A protein and the small-molecule ligand that binds it are described below.
Small molecule (SMILES): Cc1ccc(-c2cccc(C(=O)N3CCCC(C)(C)C3)n2)cc1F

Sequence of chain 1.D:
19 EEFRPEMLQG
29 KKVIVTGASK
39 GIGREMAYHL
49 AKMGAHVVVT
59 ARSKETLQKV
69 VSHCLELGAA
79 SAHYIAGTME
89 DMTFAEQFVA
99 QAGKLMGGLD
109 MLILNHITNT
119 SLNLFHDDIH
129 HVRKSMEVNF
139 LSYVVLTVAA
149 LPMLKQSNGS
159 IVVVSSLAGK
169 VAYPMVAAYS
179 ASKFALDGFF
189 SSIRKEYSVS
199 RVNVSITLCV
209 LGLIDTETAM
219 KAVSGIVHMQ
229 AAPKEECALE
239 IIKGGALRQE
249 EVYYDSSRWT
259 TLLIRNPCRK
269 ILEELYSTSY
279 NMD

Binding-site contacts:
Ligand atom C13 contacts residue TYR177 of chain 1.C at 3.6 Å (hydrophobic).
Ligand atom C6 contacts residue LEU209 of chain 1.C at 3.8 Å (hydrophobic).
Ligand atom C18 contacts residue TYR171 of chain 1.C at 3.6 Å (hydrophobic).
Ligand atom C7 contacts residue LEU120 of chain 1.C at 3.6 Å (hydrophobic).
Ligand atom C10 contacts residue VAL221 of chain 1.C at 3.8 Å (hydrophobic).
Ligand atom C6 contacts residue LEU211 of chain 1.C at 3.7 Å (hydrophobic).
Ligand atom C18 contacts residue TYR278 of chain 1.D at 3.9 Å (hydrophobic).
Ligand atom C19 contacts residue NAP1 of chain 1.I at 3.4 Å.
Ligand atom C6 contacts residue SER164 of chain 1.C at 3.4 Å.
Ligand atom C4 contacts residue LEU211 of chain 1.C at 3.6 Å (hydrophobic).
Ligand atom C2 contacts residue TYR177 of chain 1.C at 3.8 Å (hydrophobic).
Ligand atom C6 contacts residue GLY210 of chain 1.C at 3.6 Å.
Ligand atom C2 contacts residue VAL174 of chain 1.C at 3.9 Å (hydrophobic).
Ligand atom O23 contacts residue SER164 of chain 1.C at 2.7 Å (h-bond).
Ligand atom C17 contacts residue NAP1 of chain 1.I at 3.9 Å.
Ligand atom O23 contacts residue NAP1 of chain 1.I at 3.2 Å.
Ligand atom C14 contacts residue VAL225 of chain 1.C at 4.0 Å (hydrophobic).
Ligand atom C7 contacts residue PRO172 of chain 1.C at 3.8 Å (hydrophobic).
Ligand atom C9 contacts residue TYR171 of chain 1.C at 3.4 Å (hydrophobic).
Ligand atom C19 contacts residue TYR177 of chain 1.C at 3.8 Å (hydrophobic).
Ligand atom C15 contacts residue TYR171 of chain 1.C at 3.7 Å (hydrophobic).
Ligand atom C12 contacts residue LEU211 of chain 1.C at 3.8 Å (hydrophobic).
Ligand atom C18 contacts residue VAL225 of chain 1.C at 3.7 Å (hydrophobic).
Ligand atom C4 contacts residue TYR171 of chain 1.C at 3.9 Å (hydrophobic).
Ligand atom C1 contacts residue TYR278 of chain 1.D at 3.7 Å (hydrophobic).
Ligand atom C5 contacts residue TYR171 of chain 1.C at 3.5 Å (hydrophobic).
Ligand atom C12 contacts residue NAP1 of chain 1.I at 3.5 Å.
Ligand atom O23 contacts residue TYR177 of chain 1.C at 2.7 Å (h-bond).
Ligand atom F24 contacts residue VAL225 of chain 1.C at 3.4 Å.
Ligand atom C1 contacts residue LEU120 of chain 1.C at 3.9 Å (hydrophobic).
Ligand atom C14 contacts residue LEU120 of chain 1.C at 3.8 Å (hydrophobic).
Ligand atom C19 contacts residue SER164 of chain 1.C at 3.6 Å.
Ligand atom C1 contacts residue PRO172 of chain 1.C at 3.6 Å (hydrophobic).
Ligand atom C17 contacts residue SER164 of chain 1.C at 3.7 Å.
Ligand atom N22 contacts residue NAP1 of chain 1.I at 3.6 Å.
Ligand atom C6 contacts residue NAP1 of chain 1.I at 3.8 Å.
Ligand atom C4 contacts residue GLY210 of chain 1.C at 3.7 Å.
Ligand atom C13 contacts residue NAP1 of chain 1.I at 3.8 Å.
Ligand atom C1 contacts residue MET173 of chain 1.C at 3.5 Å (hydrophobic).
Ligand atom F24 contacts residue TYR278 of chain 1.D at 2.9 Å.

Sequence of chain 1.C:
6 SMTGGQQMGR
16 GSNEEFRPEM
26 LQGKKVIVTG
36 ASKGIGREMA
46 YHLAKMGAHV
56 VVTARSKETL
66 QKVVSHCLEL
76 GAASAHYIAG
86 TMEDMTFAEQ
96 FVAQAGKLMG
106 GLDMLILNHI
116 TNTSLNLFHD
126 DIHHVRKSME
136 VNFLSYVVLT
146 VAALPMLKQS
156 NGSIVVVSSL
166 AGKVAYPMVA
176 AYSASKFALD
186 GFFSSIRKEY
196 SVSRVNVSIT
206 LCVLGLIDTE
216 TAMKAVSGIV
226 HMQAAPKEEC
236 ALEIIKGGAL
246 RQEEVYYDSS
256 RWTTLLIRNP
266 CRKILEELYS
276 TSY